Sequence of chain 1.A:
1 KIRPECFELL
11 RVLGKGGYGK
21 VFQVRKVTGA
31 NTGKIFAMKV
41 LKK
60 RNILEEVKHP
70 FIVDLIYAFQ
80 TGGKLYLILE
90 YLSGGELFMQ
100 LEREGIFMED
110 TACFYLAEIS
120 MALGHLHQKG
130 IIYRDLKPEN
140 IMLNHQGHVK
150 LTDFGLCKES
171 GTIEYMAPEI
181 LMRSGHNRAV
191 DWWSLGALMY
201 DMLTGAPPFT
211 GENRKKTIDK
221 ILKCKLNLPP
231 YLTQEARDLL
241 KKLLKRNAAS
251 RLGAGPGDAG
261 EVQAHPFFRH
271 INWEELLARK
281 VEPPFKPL

Binding-site contacts:
Ligand atom S4 contacts residue GLY14 of chain 1.A at 3.1 Å (h-bond).
Ligand atom C15 contacts residue LEU13 of chain 1.A at 3.7 Å (hydrophobic).
Ligand atom S4 contacts residue VAL21 of chain 1.A at 3.5 Å.
Ligand atom O2 contacts residue LEU91 of chain 1.A at 3.1 Å (h-bond).
Ligand atom C1 contacts residue VAL21 of chain 1.A at 3.3 Å (hydrophobic).
Ligand atom C2 contacts residue MET141 of chain 1.A at 3.7 Å (hydrophobic).
Ligand atom F1 contacts residue LYS39 of chain 1.A at 3.4 Å.
Ligand atom O1 contacts residue LEU88 of chain 1.A at 3.2 Å.
Ligand atom S4 contacts residue GLY19 of chain 1.A at 3.2 Å (h-bond).
Ligand atom S4 contacts residue GLY16 of chain 1.A at 3.0 Å.
Ligand atom C9 contacts residue ALA37 of chain 1.A at 3.7 Å (hydrophobic).
Ligand atom N5 contacts residue ALA37 of chain 1.A at 3.3 Å.
Ligand atom C22 contacts residue LYS15 of chain 1.A at 3.2 Å.
Ligand atom C3 contacts residue GLU138 of chain 1.A at 3.8 Å.
Ligand atom C17 contacts residue LEU13 of chain 1.A at 3.6 Å (hydrophobic).
Ligand atom C14 contacts residue LEU13 of chain 1.A at 3.8 Å (hydrophobic).
Ligand atom N5 contacts residue GLU89 of chain 1.A at 3.1 Å (salt-bridge).
Ligand atom C10 contacts residue ALA37 of chain 1.A at 3.8 Å (hydrophobic).
Ligand atom C8 contacts residue THR151 of chain 1.A at 3.8 Å.
Ligand atom C3 contacts residue GLU95 of chain 1.A at 2.9 Å.
Ligand atom C2 contacts residue GLU138 of chain 1.A at 2.9 Å.
Ligand atom C25 contacts residue LEU91 of chain 1.A at 2.9 Å (hydrophobic).
Ligand atom C1 contacts residue GLY14 of chain 1.A at 3.0 Å.
Ligand atom F1 contacts residue THR151 of chain 1.A at 3.6 Å.
Ligand atom O2 contacts residue TYR90 of chain 1.A at 3.5 Å.
Ligand atom C20 contacts residue THR151 of chain 1.A at 3.8 Å.
Ligand atom O1 contacts residue VAL72 of chain 1.A at 3.7 Å.
Ligand atom C26 contacts residue THR151 of chain 1.A at 3.7 Å.
Ligand atom C27 contacts residue THR151 of chain 1.A at 3.1 Å.
Ligand atom N3 contacts residue GLY14 of chain 1.A at 3.1 Å.
Ligand atom C21 contacts residue LYS15 of chain 1.A at 3.6 Å.
Ligand atom C6 contacts residue THR151 of chain 1.A at 2.8 Å.
Ligand atom N4 contacts residue LYS15 of chain 1.A at 3.4 Å (salt-bridge).
Ligand atom C2 contacts residue GLU95 of chain 1.A at 3.5 Å.
Ligand atom C25 contacts residue TYR90 of chain 1.A at 3.1 Å (hydrophobic).
Ligand atom S4 contacts residue LYS15 of chain 1.A at 3.3 Å.
Ligand atom N3 contacts residue VAL21 of chain 1.A at 3.6 Å.
Ligand atom C26 contacts residue VAL21 of chain 1.A at 3.8 Å (hydrophobic).
Ligand atom C7 contacts residue THR151 of chain 1.A at 3.1 Å.
Ligand atom O3 contacts residue LEU13 of chain 1.A at 3.8 Å.

The small molecule below binds the protein below.
Small molecule (SMILES): CNC1C[S]2CC[S]3CC[S](C1)[Ru]321([N]CS)n2c3ccc(OC)cc3c3c4c(c5cc(F)cn->1c5c32)C(=O)NC4=O